This protein binds this small molecule.
Small molecule (SMILES): C[C@]12CC[C@H]3[C@@H](CCC4=CC(=O)CC[C@@]43C)[C@@H]1CC[C@@H]2O

Binding-site contacts:
Ligand atom C2 contacts residue TRP139 of chain 1.C at 4.2 Å (hydrophobic).
Ligand atom C11 contacts residue ILE143 of chain 1.C at 4.0 Å (hydrophobic).
Ligand atom O17 contacts residue ASP174 of chain 1.C at 2.6 Å (salt-bridge).
Ligand atom C2 contacts residue ILE143 of chain 1.C at 4.2 Å (hydrophobic).
Ligand atom C13 contacts residue GLN136 of chain 1.C at 4.4 Å.
Ligand atom C19 contacts residue PHE91 of chain 1.C at 4.3 Å (hydrophobic).
Ligand atom C18 contacts residue ASP174 of chain 1.C at 3.3 Å.
Ligand atom C13 contacts residue ASP174 of chain 1.C at 4.0 Å.
Ligand atom O3 contacts residue ILE72 of chain 1.C at 4.1 Å.
Ligand atom C19 contacts residue LEU173 of chain 1.C at 3.6 Å (hydrophobic).
Ligand atom C14 contacts residue TRP139 of chain 1.C at 4.0 Å (hydrophobic).
Ligand atom C6 contacts residue LEU95 of chain 1.C at 4.1 Å (hydrophobic).
Ligand atom C4 contacts residue ILE72 of chain 1.C at 4.1 Å (hydrophobic).
Ligand atom O3 contacts residue THR94 of chain 1.C at 4.0 Å.
Ligand atom C3 contacts residue THR94 of chain 1.C at 4.4 Å.
Ligand atom C2 contacts residue PHE91 of chain 1.C at 4.3 Å (hydrophobic).
Ligand atom C16 contacts residue ASP174 of chain 1.C at 3.6 Å.
Ligand atom C6 contacts residue PHE98 of chain 1.C at 3.8 Å (hydrophobic).
Ligand atom C5 contacts residue LEU95 of chain 1.C at 4.2 Å (hydrophobic).
Ligand atom O17 contacts residue GLN136 of chain 1.C at 2.7 Å (h-bond).
Ligand atom C12 contacts residue TRP139 of chain 1.C at 3.6 Å (hydrophobic).
Ligand atom C15 contacts residue ILE177 of chain 1.C at 3.8 Å (hydrophobic).
Ligand atom C17 contacts residue ASP174 of chain 1.C at 3.5 Å.
Ligand atom C13 contacts residue TRP139 of chain 1.C at 4.2 Å (hydrophobic).
Ligand atom C17 contacts residue TRP139 of chain 1.C at 4.0 Å (hydrophobic).
Ligand atom C11 contacts residue TRP139 of chain 1.C at 4.2 Å (hydrophobic).
Ligand atom C16 contacts residue PHE116 of chain 1.C at 4.1 Å (hydrophobic).
Ligand atom C15 contacts residue PHE98 of chain 1.C at 3.7 Å (hydrophobic).
Ligand atom C17 contacts residue GLN136 of chain 1.C at 3.3 Å.
Ligand atom C4 contacts residue THR94 of chain 1.C at 4.1 Å.
Ligand atom C16 contacts residue ILE177 of chain 1.C at 3.9 Å (hydrophobic).
Ligand atom C1 contacts residue ILE143 of chain 1.C at 3.9 Å (hydrophobic).
Ligand atom C12 contacts residue LYS170 of chain 1.C at 4.1 Å.
Ligand atom C12 contacts residue GLN136 of chain 1.C at 3.8 Å.
Ligand atom C9 contacts residue TRP139 of chain 1.C at 4.0 Å (hydrophobic).
Ligand atom C18 contacts residue LEU173 of chain 1.C at 4.0 Å (hydrophobic).
Ligand atom C7 contacts residue PHE98 of chain 1.C at 3.5 Å (hydrophobic).
Ligand atom C19 contacts residue ILE143 of chain 1.C at 4.1 Å (hydrophobic).
Ligand atom C1 contacts residue TRP139 of chain 1.C at 3.6 Å (hydrophobic).
Ligand atom C19 contacts residue LEU95 of chain 1.C at 3.9 Å (hydrophobic).

Sequence of chain 1.C:
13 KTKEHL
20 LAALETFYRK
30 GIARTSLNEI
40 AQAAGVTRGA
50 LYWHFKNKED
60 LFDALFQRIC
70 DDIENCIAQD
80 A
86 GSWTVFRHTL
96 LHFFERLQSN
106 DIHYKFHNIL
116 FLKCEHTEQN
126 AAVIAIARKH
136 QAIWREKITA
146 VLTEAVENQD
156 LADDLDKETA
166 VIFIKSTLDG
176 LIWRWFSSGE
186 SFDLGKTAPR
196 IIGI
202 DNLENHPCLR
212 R

Sequence of chain 1.D:
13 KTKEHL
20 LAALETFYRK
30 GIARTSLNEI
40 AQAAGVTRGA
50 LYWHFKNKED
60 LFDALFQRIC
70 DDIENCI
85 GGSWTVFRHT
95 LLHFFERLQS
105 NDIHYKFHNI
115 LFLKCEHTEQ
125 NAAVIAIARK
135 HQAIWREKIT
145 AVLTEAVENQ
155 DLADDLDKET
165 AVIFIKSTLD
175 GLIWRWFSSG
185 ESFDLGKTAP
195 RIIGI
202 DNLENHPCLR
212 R